Sequence of chain 1.DB:
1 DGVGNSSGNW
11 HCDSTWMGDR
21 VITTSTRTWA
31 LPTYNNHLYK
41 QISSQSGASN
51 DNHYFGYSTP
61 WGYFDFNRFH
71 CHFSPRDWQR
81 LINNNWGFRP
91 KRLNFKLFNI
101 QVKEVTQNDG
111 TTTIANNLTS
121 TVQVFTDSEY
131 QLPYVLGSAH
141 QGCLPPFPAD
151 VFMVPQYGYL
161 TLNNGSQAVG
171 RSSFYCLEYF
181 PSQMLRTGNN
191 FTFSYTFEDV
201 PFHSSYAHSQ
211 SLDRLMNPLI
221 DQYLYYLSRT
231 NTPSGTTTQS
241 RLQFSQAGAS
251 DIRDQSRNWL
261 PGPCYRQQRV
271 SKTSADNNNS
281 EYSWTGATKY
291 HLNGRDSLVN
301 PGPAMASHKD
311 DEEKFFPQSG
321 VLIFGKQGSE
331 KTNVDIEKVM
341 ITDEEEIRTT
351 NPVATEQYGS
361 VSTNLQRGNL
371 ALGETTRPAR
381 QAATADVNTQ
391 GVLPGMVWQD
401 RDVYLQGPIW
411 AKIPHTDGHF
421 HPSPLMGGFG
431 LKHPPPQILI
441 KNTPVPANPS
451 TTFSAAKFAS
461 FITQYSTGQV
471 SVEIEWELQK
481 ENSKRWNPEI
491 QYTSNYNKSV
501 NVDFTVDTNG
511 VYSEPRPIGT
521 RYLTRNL

The small molecule below binds the protein below.
Small molecule (SMILES): Nc1ncnc2c1ncn2[C@H]1C[C@H](O)[C@@H](COP(=O)(O)O)O1

Binding-site contacts:
Ligand atom O5' contacts residue PRO422 of chain 1.DB at 3.8 Å.
Ligand atom N9 contacts residue PRO422 of chain 1.DB at 4.3 Å.
Ligand atom N1 contacts residue VAL200 of chain 1.DB at 3.9 Å.
Ligand atom C2 contacts residue GLY430 of chain 1.DB at 3.6 Å.
Ligand atom C6 contacts residue VAL200 of chain 1.DB at 4.2 Å (hydrophobic).
Ligand atom N1 contacts residue PRO422 of chain 1.DB at 3.6 Å.
Ligand atom C1' contacts residue PRO201 of chain 1.DB at 4.3 Å (hydrophobic).
Ligand atom N3 contacts residue PRO201 of chain 1.DB at 4.0 Å.
Ligand atom N6 contacts residue PHE429 of chain 1.DB at 4.1 Å.
Ligand atom C6 contacts residue PRO201 of chain 1.DB at 4.3 Å (hydrophobic).
Ligand atom P contacts residue PHE420 of chain 1.DB at 4.2 Å.
Ligand atom C5 contacts residue PRO201 of chain 1.DB at 4.0 Å (hydrophobic).
Ligand atom C6 contacts residue PRO422 of chain 1.DB at 3.4 Å (hydrophobic).
Ligand atom C3' contacts residue PRO422 of chain 1.DB at 3.7 Å (hydrophobic).
Ligand atom C5 contacts residue PRO422 of chain 1.DB at 4.0 Å (hydrophobic).
Ligand atom O1P contacts residue HIS421 of chain 1.DB at 4.1 Å.
Ligand atom O5' contacts residue HIS421 of chain 1.DB at 3.0 Å (h-bond).
Ligand atom N9 contacts residue PRO201 of chain 1.DB at 3.8 Å.
Ligand atom N6 contacts residue PRO424 of chain 1.DB at 4.1 Å.
Ligand atom O5' contacts residue PHE420 of chain 1.DB at 4.2 Å.
Ligand atom O1P contacts residue HIS419 of chain 1.DB at 4.3 Å.
Ligand atom C2 contacts residue PRO201 of chain 1.DB at 4.2 Å (hydrophobic).
Ligand atom C2 contacts residue VAL200 of chain 1.DB at 4.4 Å (hydrophobic).
Ligand atom C6 contacts residue SER423 of chain 1.DB at 4.2 Å.
Ligand atom C6 contacts residue GLY430 of chain 1.DB at 3.9 Å.
Ligand atom N7 contacts residue HIS421 of chain 1.DB at 4.0 Å.
Ligand atom C8 contacts residue PRO201 of chain 1.DB at 3.9 Å (hydrophobic).
Ligand atom N6 contacts residue SER423 of chain 1.DB at 3.5 Å.
Ligand atom N6 contacts residue PRO422 of chain 1.DB at 3.2 Å (h-bond).
Ligand atom N1 contacts residue GLY430 of chain 1.DB at 2.9 Å (h-bond).
Ligand atom C4 contacts residue PRO422 of chain 1.DB at 4.2 Å (hydrophobic).
Ligand atom O4' contacts residue HIS421 of chain 1.DB at 4.2 Å.
Ligand atom C8 contacts residue HIS421 of chain 1.DB at 3.8 Å.
Ligand atom N6 contacts residue GLY430 of chain 1.DB at 3.0 Å (h-bond).
Ligand atom N7 contacts residue SER423 of chain 1.DB at 4.0 Å.
Ligand atom C5' contacts residue HIS421 of chain 1.DB at 3.7 Å.
Ligand atom N3 contacts residue PRO422 of chain 1.DB at 4.4 Å.
Ligand atom N7 contacts residue PRO201 of chain 1.DB at 4.1 Å.
Ligand atom C4 contacts residue PRO201 of chain 1.DB at 3.9 Å (hydrophobic).
Ligand atom P contacts residue HIS421 of chain 1.DB at 3.6 Å.